Binding-site contacts:
Ligand atom C5 contacts residue GLY232 of chain 1.A at 3.3 Å.
Ligand atom O3 contacts residue ARG242 of chain 1.A at 2.9 Å (salt-bridge).
Ligand atom O2 contacts residue GLN150 of chain 1.A at 3.0 Å (h-bond).
Ligand atom C4 contacts residue GLN150 of chain 1.A at 3.6 Å.
Ligand atom C4 contacts residue GLY232 of chain 1.A at 3.6 Å.
Ligand atom O1 contacts residue PEO1 of chain 1.E at 2.7 Å (h-bond).
Ligand atom O1 contacts residue CO01 of chain 1.D at 3.7 Å.
Ligand atom C1 contacts residue GLN150 of chain 1.A at 3.5 Å.
Ligand atom O1 contacts residue ASP155 of chain 1.A at 3.4 Å (salt-bridge).
Ligand atom C1 contacts residue FE1 of chain 1.B at 2.9 Å.
Ligand atom O3 contacts residue THR191 of chain 1.A at 2.7 Å (h-bond).
Ligand atom C5 contacts residue LEU244 of chain 1.A at 3.9 Å (hydrophobic).
Ligand atom C3 contacts residue PEO1 of chain 1.E at 3.3 Å.
Ligand atom C2 contacts residue GLN150 of chain 1.A at 3.1 Å.
Ligand atom O3 contacts residue LEU244 of chain 1.A at 3.8 Å.
Ligand atom C5 contacts residue ARG242 of chain 1.A at 3.7 Å.
Ligand atom C5 contacts residue THR191 of chain 1.A at 3.8 Å.
Ligand atom C2 contacts residue HIS153 of chain 1.A at 4.0 Å.
Ligand atom O5 contacts residue HIS153 of chain 1.A at 3.4 Å (h-bond).
Ligand atom O5 contacts residue PEO1 of chain 1.E at 2.9 Å (h-bond).
Ligand atom O2 contacts residue LEU92 of chain 1.A at 3.8 Å.
Ligand atom O5 contacts residue HIS230 of chain 1.A at 3.1 Å (h-bond).
Ligand atom O1 contacts residue FE1 of chain 1.B at 2.1 Å.
Ligand atom O5 contacts residue FE1 of chain 1.B at 2.3 Å.
Ligand atom O4 contacts residue GLY232 of chain 1.A at 3.4 Å.
Ligand atom C2 contacts residue FE1 of chain 1.B at 3.0 Å.
Ligand atom O4 contacts residue LEU244 of chain 1.A at 4.0 Å.
Ligand atom C1 contacts residue CO01 of chain 1.D at 3.8 Å.
Ligand atom O2 contacts residue MET141 of chain 1.A at 3.6 Å.
Ligand atom C4 contacts residue LEU178 of chain 1.A at 3.8 Å (hydrophobic).
Ligand atom O4 contacts residue ARG242 of chain 1.A at 3.0 Å (salt-bridge).
Ligand atom C1 contacts residue PEO1 of chain 1.E at 2.7 Å.
Ligand atom C2 contacts residue PEO1 of chain 1.E at 2.6 Å.
Ligand atom O2 contacts residue PEO1 of chain 1.E at 3.5 Å (h-bond).
Ligand atom O5 contacts residue GLN150 of chain 1.A at 3.3 Å (h-bond).
Ligand atom O3 contacts residue GLY232 of chain 1.A at 3.7 Å.
Ligand atom C3 contacts residue GLN150 of chain 1.A at 3.3 Å.
Ligand atom O1 contacts residue HIS153 of chain 1.A at 3.2 Å (h-bond).
Ligand atom C1 contacts residue HIS153 of chain 1.A at 3.9 Å.
Ligand atom O2 contacts residue CO01 of chain 1.D at 3.2 Å.

A small-molecule ligand and the protein it binds are described below.
Small molecule (SMILES): O=C(O)CCC(=O)C(=O)O

Sequence of chain 1.A:
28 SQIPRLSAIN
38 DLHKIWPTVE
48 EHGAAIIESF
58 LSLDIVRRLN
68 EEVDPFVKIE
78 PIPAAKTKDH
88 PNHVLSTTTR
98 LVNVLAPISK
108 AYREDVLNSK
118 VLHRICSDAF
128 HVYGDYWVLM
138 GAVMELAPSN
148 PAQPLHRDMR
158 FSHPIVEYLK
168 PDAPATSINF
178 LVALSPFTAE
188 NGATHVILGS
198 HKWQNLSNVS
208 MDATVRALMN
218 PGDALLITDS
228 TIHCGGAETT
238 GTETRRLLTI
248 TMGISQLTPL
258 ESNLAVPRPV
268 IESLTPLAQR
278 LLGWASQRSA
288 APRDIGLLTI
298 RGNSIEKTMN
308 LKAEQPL